Sequence of chain 1.A:
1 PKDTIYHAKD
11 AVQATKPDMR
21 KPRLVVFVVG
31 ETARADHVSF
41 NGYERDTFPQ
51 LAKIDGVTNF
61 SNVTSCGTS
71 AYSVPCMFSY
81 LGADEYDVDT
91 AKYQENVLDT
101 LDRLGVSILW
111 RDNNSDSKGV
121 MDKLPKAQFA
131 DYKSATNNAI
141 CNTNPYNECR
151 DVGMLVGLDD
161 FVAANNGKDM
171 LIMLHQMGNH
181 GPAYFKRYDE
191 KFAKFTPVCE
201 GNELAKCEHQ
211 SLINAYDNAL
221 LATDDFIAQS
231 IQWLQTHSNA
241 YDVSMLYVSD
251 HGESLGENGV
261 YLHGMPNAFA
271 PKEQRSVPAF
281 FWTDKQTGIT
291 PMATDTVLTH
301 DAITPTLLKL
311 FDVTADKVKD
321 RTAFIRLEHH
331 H

A protein and the small-molecule ligand that binds it are described below.
Small molecule (SMILES): O[C@H]1[C@H](O)[C@@H](O)OC[C@@H]1O

Binding-site contacts:
Ligand atom C2 contacts residue SER69 of chain 1.A at 4.0 Å.
Ligand atom O2 contacts residue SER69 of chain 1.A at 2.8 Å (h-bond).
Ligand atom C1 contacts residue TYR72 of chain 1.A at 4.1 Å (hydrophobic).
Ligand atom C3 contacts residue GLY67 of chain 1.A at 4.4 Å.
Ligand atom O3 contacts residue MET265 of chain 1.A at 4.1 Å.
Ligand atom C4 contacts residue MET265 of chain 1.A at 4.2 Å (hydrophobic).
Ligand atom C1 contacts residue GLY264 of chain 1.A at 4.4 Å.
Ligand atom C5 contacts residue TYR72 of chain 1.A at 4.2 Å (hydrophobic).
Ligand atom C2 contacts residue THR68 of chain 1.A at 3.3 Å.
Ligand atom O5 contacts residue PRO266 of chain 1.A at 4.3 Å.
Ligand atom O2 contacts residue GLY264 of chain 1.A at 4.0 Å.
Ligand atom O3 contacts residue ASN267 of chain 1.A at 2.7 Å (h-bond).
Ligand atom C3 contacts residue THR68 of chain 1.A at 3.8 Å.
Ligand atom O1 contacts residue SER69 of chain 1.A at 3.7 Å.
Ligand atom O4 contacts residue PRO266 of chain 1.A at 4.0 Å.
Ligand atom C1 contacts residue SER69 of chain 1.A at 4.1 Å.
Ligand atom O2 contacts residue THR68 of chain 1.A at 2.8 Å (h-bond).
Ligand atom C2 contacts residue GLY264 of chain 1.A at 4.0 Å.
Ligand atom O1 contacts residue GLY264 of chain 1.A at 3.9 Å.
Ligand atom O3 contacts residue THR68 of chain 1.A at 2.8 Å (h-bond).
Ligand atom C5 contacts residue ASN267 of chain 1.A at 4.5 Å.
Ligand atom C4 contacts residue ASN267 of chain 1.A at 3.4 Å.
Ligand atom C4 contacts residue TYR72 of chain 1.A at 4.5 Å (hydrophobic).
Ligand atom O4 contacts residue ASN267 of chain 1.A at 3.0 Å.
Ligand atom C3 contacts residue ASN267 of chain 1.A at 3.9 Å.
Ligand atom O2 contacts residue TYR72 of chain 1.A at 3.9 Å.
Ligand atom O3 contacts residue GLY67 of chain 1.A at 3.1 Å.
Ligand atom C3 contacts residue MET265 of chain 1.A at 4.3 Å (hydrophobic).
Ligand atom C2 contacts residue MET265 of chain 1.A at 4.0 Å (hydrophobic).
Ligand atom C2 contacts residue TYR72 of chain 1.A at 4.3 Å (hydrophobic).
Ligand atom O3 contacts residue TYR72 of chain 1.A at 3.9 Å.
Ligand atom O2 contacts residue MET265 of chain 1.A at 4.4 Å.
Ligand atom C5 contacts residue PRO266 of chain 1.A at 4.1 Å (hydrophobic).
Ligand atom O4 contacts residue TYR72 of chain 1.A at 4.3 Å.
Ligand atom C3 contacts residue TYR72 of chain 1.A at 3.7 Å (hydrophobic).
Ligand atom C4 contacts residue PRO266 of chain 1.A at 3.6 Å (hydrophobic).